A protein and the small-molecule ligand that binds it are described below.
Small molecule (SMILES): CC(=O)N[C@H]1[C@H]([C@H](O)[C@H](O)CO)O[C@@](O)(C(=O)O)C[C@@H]1O

Sequence of chain 1.A:
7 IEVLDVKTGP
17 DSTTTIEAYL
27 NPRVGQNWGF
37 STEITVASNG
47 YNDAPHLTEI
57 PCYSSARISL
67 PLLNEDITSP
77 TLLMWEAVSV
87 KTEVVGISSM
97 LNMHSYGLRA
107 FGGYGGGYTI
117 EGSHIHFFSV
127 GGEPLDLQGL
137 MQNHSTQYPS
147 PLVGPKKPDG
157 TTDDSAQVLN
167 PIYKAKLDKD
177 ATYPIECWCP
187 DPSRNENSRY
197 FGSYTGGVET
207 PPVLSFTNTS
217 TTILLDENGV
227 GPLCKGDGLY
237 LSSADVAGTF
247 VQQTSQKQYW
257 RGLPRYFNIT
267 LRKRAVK

Sequence of chain 1.B:
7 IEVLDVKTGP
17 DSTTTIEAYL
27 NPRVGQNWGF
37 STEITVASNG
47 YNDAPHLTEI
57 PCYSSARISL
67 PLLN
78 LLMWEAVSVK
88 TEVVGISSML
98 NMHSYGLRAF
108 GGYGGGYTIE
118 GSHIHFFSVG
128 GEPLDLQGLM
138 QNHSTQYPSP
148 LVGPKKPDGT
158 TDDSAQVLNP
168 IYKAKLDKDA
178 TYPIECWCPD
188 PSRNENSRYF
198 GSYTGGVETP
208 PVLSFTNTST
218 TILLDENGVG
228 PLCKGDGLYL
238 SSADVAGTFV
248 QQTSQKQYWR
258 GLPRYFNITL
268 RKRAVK

Binding-site contacts:
Ligand atom O4 contacts residue ALA50 of chain 1.B at 2.6 Å (h-bond).
Ligand atom C10 contacts residue PRO51 of chain 1.B at 4.0 Å (hydrophobic).
Ligand atom C11 contacts residue HIS100 of chain 1.A at 3.9 Å.
Ligand atom C7 contacts residue THR41 of chain 1.B at 3.7 Å.
Ligand atom C11 contacts residue THR41 of chain 1.B at 3.3 Å.
Ligand atom C7 contacts residue VAL42 of chain 1.B at 3.3 Å (hydrophobic).
Ligand atom C11 contacts residue PRO51 of chain 1.B at 3.7 Å (hydrophobic).
Ligand atom N5 contacts residue ALA50 of chain 1.B at 3.7 Å.
Ligand atom C11 contacts residue ASP49 of chain 1.B at 3.7 Å.
Ligand atom C8 contacts residue VAL42 of chain 1.B at 3.7 Å (hydrophobic).
Ligand atom C11 contacts residue VAL42 of chain 1.B at 4.1 Å (hydrophobic).
Ligand atom O10 contacts residue ALA50 of chain 1.B at 3.1 Å (h-bond).
Ligand atom C8 contacts residue THR41 of chain 1.B at 3.5 Å.
Ligand atom C10 contacts residue ALA43 of chain 1.B at 3.6 Å (hydrophobic).
Ligand atom O8 contacts residue VAL42 of chain 1.B at 2.8 Å (h-bond).
Ligand atom N5 contacts residue THR41 of chain 1.B at 2.8 Å (h-bond).
Ligand atom C10 contacts residue THR41 of chain 1.B at 3.5 Å.
Ligand atom N5 contacts residue ALA43 of chain 1.B at 4.2 Å.
Ligand atom C11 contacts residue ALA43 of chain 1.B at 3.4 Å (hydrophobic).
Ligand atom C6 contacts residue THR41 of chain 1.B at 3.7 Å.
Ligand atom C4 contacts residue ALA50 of chain 1.B at 3.5 Å (hydrophobic).
Ligand atom O1B contacts residue HIS52 of chain 1.B at 3.3 Å (h-bond).
Ligand atom O10 contacts residue PRO51 of chain 1.B at 4.2 Å.
Ligand atom O10 contacts residue ASP49 of chain 1.B at 4.0 Å.
Ligand atom O7 contacts residue ALA43 of chain 1.B at 4.0 Å.
Ligand atom O10 contacts residue ASN48 of chain 1.B at 3.4 Å (h-bond).
Ligand atom C10 contacts residue VAL42 of chain 1.B at 4.2 Å (hydrophobic).
Ligand atom O1A contacts residue HIS52 of chain 1.B at 3.1 Å (h-bond).
Ligand atom C5 contacts residue THR41 of chain 1.B at 3.8 Å.
Ligand atom O10 contacts residue ALA43 of chain 1.B at 3.3 Å.
Ligand atom C7 contacts residue ALA43 of chain 1.B at 4.2 Å (hydrophobic).
Ligand atom C10 contacts residue ALA50 of chain 1.B at 3.5 Å (hydrophobic).
Ligand atom C5 contacts residue ALA50 of chain 1.B at 4.2 Å (hydrophobic).
Ligand atom C1 contacts residue HIS52 of chain 1.B at 3.4 Å.
Ligand atom C4 contacts residue HIS52 of chain 1.B at 4.2 Å.
Ligand atom O8 contacts residue ARG105 of chain 1.A at 3.1 Å (salt-bridge).
Ligand atom O7 contacts residue VAL42 of chain 1.B at 3.2 Å (h-bond).
Ligand atom O9 contacts residue ARG105 of chain 1.A at 3.5 Å (salt-bridge).
Ligand atom C11 contacts residue ALA50 of chain 1.B at 3.9 Å (hydrophobic).
Ligand atom O8 contacts residue THR41 of chain 1.B at 3.4 Å.